This protein binds this small molecule.
Small molecule (SMILES): CC(C)CCC[C@@H](C)[C@H]1CC[C@H]2[C@@H]3CC=C4C[C@@H](O)CC[C@]4(C)[C@H]3CC[C@]12C

Sequence of chain 1.A:
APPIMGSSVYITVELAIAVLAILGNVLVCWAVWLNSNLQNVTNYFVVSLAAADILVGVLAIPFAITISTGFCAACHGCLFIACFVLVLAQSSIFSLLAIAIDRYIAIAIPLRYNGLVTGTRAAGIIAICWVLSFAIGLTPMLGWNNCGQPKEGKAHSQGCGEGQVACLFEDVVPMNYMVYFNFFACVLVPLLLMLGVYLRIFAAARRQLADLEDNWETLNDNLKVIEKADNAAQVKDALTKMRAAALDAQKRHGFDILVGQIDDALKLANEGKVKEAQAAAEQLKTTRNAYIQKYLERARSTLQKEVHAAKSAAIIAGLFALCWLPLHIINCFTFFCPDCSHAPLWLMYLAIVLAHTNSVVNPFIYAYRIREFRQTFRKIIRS

Binding-site contacts:
Ligand atom C18 contacts residue LEU374 of chain 1.A at 4.0 Å (hydrophobic).
Ligand atom C18 contacts residue OLA1 of chain 1.G at 4.0 Å.
Ligand atom C11 contacts residue LEU374 of chain 1.A at 4.4 Å (hydrophobic).
Ligand atom C27 contacts residue PRO353 of chain 1.A at 4.4 Å (hydrophobic).
Ligand atom C2 contacts residue SER368 of chain 1.A at 3.1 Å.
Ligand atom O1 contacts residue OLA1 of chain 1.G at 3.8 Å.
Ligand atom C21 contacts residue PRO353 of chain 1.A at 3.6 Å (hydrophobic).
Ligand atom C2 contacts residue ALA370 of chain 1.A at 4.0 Å (hydrophobic).
Ligand atom C12 contacts residue ILE356 of chain 1.A at 4.0 Å (hydrophobic).
Ligand atom C11 contacts residue PHE360 of chain 1.A at 4.1 Å (hydrophobic).
Ligand atom C22 contacts residue ILE356 of chain 1.A at 4.4 Å (hydrophobic).
Ligand atom C17 contacts residue ILE356 of chain 1.A at 4.4 Å (hydrophobic).
Ligand atom O1 contacts residue SER368 of chain 1.A at 2.6 Å (h-bond).
Ligand atom C19 contacts residue ALA370 of chain 1.A at 4.4 Å (hydrophobic).
Ligand atom C26 contacts residue ILE356 of chain 1.A at 4.2 Å (hydrophobic).
Ligand atom C2 contacts residue HIS369 of chain 1.A at 4.4 Å.
Ligand atom C9 contacts residue PHE360 of chain 1.A at 4.2 Å (hydrophobic).
Ligand atom C1 contacts residue ALA370 of chain 1.A at 4.4 Å (hydrophobic).
Ligand atom C4 contacts residue OLA1 of chain 1.G at 4.0 Å.
Ligand atom C23 contacts residue PRO353 of chain 1.A at 4.4 Å (hydrophobic).
Ligand atom C27 contacts residue LEU349 of chain 1.A at 4.1 Å (hydrophobic).
Ligand atom C3 contacts residue OLA1 of chain 1.G at 4.4 Å.
Ligand atom C3 contacts residue CYS367 of chain 1.A at 4.2 Å (hydrophobic).
Ligand atom C26 contacts residue PRO353 of chain 1.A at 4.1 Å (hydrophobic).
Ligand atom C21 contacts residue ILE356 of chain 1.A at 4.1 Å (hydrophobic).
Ligand atom C19 contacts residue OLA1 of chain 1.G at 3.8 Å.
Ligand atom C26 contacts residue LEU352 of chain 1.A at 3.6 Å (hydrophobic).
Ligand atom C19 contacts residue LEU374 of chain 1.A at 3.9 Å (hydrophobic).
Ligand atom C12 contacts residue PHE360 of chain 1.A at 4.2 Å (hydrophobic).
Ligand atom C1 contacts residue PHE360 of chain 1.A at 3.9 Å (hydrophobic).
Ligand atom C23 contacts residue ILE356 of chain 1.A at 4.5 Å (hydrophobic).
Ligand atom O1 contacts residue CYS367 of chain 1.A at 3.8 Å.
Ligand atom C12 contacts residue ILE357 of chain 1.A at 3.9 Å (hydrophobic).
Ligand atom C3 contacts residue SER368 of chain 1.A at 3.4 Å.
Ligand atom C11 contacts residue ILE357 of chain 1.A at 3.9 Å (hydrophobic).